Binding-site contacts:
Ligand atom C5 contacts residue A5 of chain 1.N at 3.6 Å.
Ligand atom O2' contacts residue ARG446 of chain 1.A at 3.3 Å (salt-bridge).
Ligand atom O1A contacts residue A5 of chain 1.N at 2.7 Å (h-bond).
Ligand atom PA contacts residue A5 of chain 1.N at 4.1 Å.
Ligand atom O2' contacts residue ASN479 of chain 1.A at 2.8 Å (h-bond).
Ligand atom C1' contacts residue A5 of chain 1.N at 4.1 Å.
Ligand atom C4' contacts residue ARG446 of chain 1.A at 3.9 Å.
Ligand atom C8 contacts residue A5 of chain 1.N at 4.3 Å.
Ligand atom C2 contacts residue PRO448 of chain 1.A at 3.5 Å (hydrophobic).
Ligand atom O3' contacts residue ASN479 of chain 1.A at 3.3 Å (h-bond).
Ligand atom PG contacts residue ARG766 of chain 1.B at 4.3 Å.
Ligand atom O5' contacts residue A5 of chain 1.N at 4.3 Å.
Ligand atom O4' contacts residue A5 of chain 1.N at 3.3 Å.
Ligand atom O1A contacts residue ASP483 of chain 1.A at 3.8 Å.
Ligand atom N9 contacts residue A5 of chain 1.N at 4.3 Å.
Ligand atom O3G contacts residue ARG1020 of chain 1.B at 2.8 Å (salt-bridge).
Ligand atom O1G contacts residue SER1019 of chain 1.B at 4.0 Å.
Ligand atom N6 contacts residue A5 of chain 1.N at 3.2 Å (h-bond).
Ligand atom C4' contacts residue A5 of chain 1.N at 4.1 Å.
Ligand atom O4' contacts residue ARG446 of chain 1.A at 3.3 Å (salt-bridge).
Ligand atom O1A contacts residue LYS987 of chain 1.B at 3.8 Å.
Ligand atom C2' contacts residue ASN479 of chain 1.A at 3.8 Å.
Ligand atom O1G contacts residue ARG1020 of chain 1.B at 3.8 Å.
Ligand atom O1A contacts residue MG1 of chain 1.R at 3.9 Å.
Ligand atom C6 contacts residue A5 of chain 1.N at 3.4 Å.
Ligand atom N3 contacts residue A5 of chain 1.N at 3.8 Å.
Ligand atom C4 contacts residue A5 of chain 1.N at 4.0 Å.
Ligand atom N3 contacts residue PRO448 of chain 1.A at 3.6 Å.
Ligand atom C5' contacts residue ASP481 of chain 1.A at 3.9 Å.
Ligand atom N7 contacts residue A5 of chain 1.N at 4.0 Å.
Ligand atom C1' contacts residue ARG446 of chain 1.A at 3.2 Å.
Ligand atom PG contacts residue ARG1020 of chain 1.B at 4.0 Å.
Ligand atom C2' contacts residue ARG446 of chain 1.A at 3.8 Å.
Ligand atom O3G contacts residue ARG766 of chain 1.B at 3.3 Å (salt-bridge).
Ligand atom C5' contacts residue A5 of chain 1.N at 3.7 Å.
Ligand atom C5' contacts residue MG1 of chain 1.R at 4.2 Å.
Ligand atom N1 contacts residue A5 of chain 1.N at 3.6 Å (h-bond).
Ligand atom O2G contacts residue ARG1020 of chain 1.B at 3.9 Å.
Ligand atom C2 contacts residue A5 of chain 1.N at 3.6 Å.
Ligand atom C3' contacts residue ASN479 of chain 1.A at 4.0 Å.

Sequence of chain 1.B:
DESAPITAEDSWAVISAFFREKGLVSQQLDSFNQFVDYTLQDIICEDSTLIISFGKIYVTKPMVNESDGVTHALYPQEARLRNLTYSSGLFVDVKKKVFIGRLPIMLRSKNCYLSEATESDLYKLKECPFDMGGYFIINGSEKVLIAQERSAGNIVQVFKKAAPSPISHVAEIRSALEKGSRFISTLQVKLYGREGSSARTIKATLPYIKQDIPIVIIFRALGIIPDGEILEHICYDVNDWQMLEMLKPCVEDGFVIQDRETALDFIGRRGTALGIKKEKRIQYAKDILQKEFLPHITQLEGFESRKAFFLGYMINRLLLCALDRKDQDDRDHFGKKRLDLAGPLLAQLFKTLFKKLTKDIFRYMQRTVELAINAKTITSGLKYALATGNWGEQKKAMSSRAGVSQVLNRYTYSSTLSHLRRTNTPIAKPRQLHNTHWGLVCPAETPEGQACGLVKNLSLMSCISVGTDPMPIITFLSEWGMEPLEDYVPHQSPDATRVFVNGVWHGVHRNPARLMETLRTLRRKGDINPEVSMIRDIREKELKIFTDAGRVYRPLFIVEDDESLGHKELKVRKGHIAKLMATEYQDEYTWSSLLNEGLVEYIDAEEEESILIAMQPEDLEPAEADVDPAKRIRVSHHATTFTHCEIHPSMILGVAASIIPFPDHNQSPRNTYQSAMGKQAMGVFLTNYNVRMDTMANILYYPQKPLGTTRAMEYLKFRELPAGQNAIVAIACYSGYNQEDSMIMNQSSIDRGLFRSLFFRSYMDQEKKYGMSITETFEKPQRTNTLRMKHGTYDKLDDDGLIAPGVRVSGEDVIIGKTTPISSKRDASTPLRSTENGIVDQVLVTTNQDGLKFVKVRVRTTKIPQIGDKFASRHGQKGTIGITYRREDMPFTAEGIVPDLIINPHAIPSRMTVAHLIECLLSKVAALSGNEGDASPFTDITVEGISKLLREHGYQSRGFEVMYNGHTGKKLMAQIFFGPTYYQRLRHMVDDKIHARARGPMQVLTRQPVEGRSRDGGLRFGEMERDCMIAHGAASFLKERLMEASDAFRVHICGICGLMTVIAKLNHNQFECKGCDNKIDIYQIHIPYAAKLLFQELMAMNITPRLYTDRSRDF

The small molecule below binds the protein below.
Small molecule (SMILES): Nc1ncnc2c1ncn2[C@@H]1O[C@H](CO[P](=O)(O)C[P](=O)(O)OP(=O)(O)O)[C@@H](O)[C@H]1O

Sequence of chain 1.A:
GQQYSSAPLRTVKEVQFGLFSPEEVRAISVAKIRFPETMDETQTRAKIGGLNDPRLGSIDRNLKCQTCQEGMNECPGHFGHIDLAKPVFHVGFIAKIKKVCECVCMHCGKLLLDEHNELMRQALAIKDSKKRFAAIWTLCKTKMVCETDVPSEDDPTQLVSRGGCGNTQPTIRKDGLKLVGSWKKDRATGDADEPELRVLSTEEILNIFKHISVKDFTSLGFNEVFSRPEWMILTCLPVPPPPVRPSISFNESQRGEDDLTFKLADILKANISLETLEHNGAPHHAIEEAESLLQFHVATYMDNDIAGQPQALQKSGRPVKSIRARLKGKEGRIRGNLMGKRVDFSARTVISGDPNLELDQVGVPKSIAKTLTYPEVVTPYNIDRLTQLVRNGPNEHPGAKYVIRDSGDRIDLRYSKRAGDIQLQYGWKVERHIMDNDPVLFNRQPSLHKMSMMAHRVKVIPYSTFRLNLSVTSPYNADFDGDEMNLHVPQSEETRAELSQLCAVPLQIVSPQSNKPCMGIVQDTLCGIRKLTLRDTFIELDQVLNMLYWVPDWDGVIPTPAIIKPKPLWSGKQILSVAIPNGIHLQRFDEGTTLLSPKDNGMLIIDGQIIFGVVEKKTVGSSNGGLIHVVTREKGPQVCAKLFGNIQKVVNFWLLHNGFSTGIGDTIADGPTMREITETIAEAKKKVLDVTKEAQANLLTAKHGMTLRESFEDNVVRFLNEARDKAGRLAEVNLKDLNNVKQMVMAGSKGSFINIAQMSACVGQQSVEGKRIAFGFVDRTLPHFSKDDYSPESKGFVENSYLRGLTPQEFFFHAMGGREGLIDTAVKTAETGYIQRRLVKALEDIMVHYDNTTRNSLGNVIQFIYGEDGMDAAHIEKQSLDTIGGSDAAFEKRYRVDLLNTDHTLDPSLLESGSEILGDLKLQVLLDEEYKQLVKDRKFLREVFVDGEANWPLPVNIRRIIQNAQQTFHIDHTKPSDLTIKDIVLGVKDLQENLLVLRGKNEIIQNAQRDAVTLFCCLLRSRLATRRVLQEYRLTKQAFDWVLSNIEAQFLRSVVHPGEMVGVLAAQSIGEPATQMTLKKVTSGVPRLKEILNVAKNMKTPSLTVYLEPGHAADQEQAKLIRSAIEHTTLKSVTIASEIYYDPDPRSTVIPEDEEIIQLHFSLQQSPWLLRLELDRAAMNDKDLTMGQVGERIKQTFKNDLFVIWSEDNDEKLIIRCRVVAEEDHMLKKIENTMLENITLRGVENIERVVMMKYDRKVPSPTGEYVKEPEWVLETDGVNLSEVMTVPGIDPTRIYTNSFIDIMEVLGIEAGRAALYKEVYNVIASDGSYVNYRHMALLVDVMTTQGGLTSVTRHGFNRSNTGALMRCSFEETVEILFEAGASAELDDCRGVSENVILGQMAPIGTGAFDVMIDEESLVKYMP